The protein below binds the small molecule below.
Small molecule (SMILES): Nc1ccn([C@H]2C[C@H](O[P](=O)(O)OC[C@H]3O[C@@H](n4cnc5c(N)ncnc54)C[C@@H]3O)[C@@H](COP(=O)(O)O)O2)c(=O)n1

Sequence of chain 56.A:
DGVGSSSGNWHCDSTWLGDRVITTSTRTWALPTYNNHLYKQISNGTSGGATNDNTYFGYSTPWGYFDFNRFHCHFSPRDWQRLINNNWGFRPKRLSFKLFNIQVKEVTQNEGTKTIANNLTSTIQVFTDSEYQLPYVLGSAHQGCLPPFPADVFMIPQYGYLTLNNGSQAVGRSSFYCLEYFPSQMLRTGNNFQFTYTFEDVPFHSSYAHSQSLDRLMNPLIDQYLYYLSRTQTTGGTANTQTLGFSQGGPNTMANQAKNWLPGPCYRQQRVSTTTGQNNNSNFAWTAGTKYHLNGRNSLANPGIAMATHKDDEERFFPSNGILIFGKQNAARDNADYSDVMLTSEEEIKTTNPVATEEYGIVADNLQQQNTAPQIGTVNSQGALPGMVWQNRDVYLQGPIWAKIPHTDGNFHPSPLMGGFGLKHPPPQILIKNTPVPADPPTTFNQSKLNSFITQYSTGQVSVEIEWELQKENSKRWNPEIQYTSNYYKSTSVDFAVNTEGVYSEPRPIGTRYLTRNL

Binding-site contacts:
Ligand atom C4 contacts residue ASP201 of chain 8.A at 3.7 Å.
Ligand atom C6 contacts residue GLY422 of chain 8.A at 3.8 Å.
Ligand atom N6 contacts residue SER415 of chain 8.A at 3.6 Å.
Ligand atom N7 contacts residue HIS413 of chain 8.A at 4.1 Å.
Ligand atom N1 contacts residue GLY422 of chain 8.A at 3.0 Å (h-bond).
Ligand atom C8 contacts residue HIS413 of chain 8.A at 3.8 Å.
Ligand atom C5 contacts residue VAL202 of chain 8.A at 3.6 Å (hydrophobic).
Ligand atom C6 contacts residue SER415 of chain 8.A at 4.1 Å.
Ligand atom C2' contacts residue PRO203 of chain 8.A at 3.3 Å (hydrophobic).
Ligand atom C6 contacts residue PRO203 of chain 8.A at 4.0 Å (hydrophobic).
Ligand atom N1 contacts residue VAL202 of chain 8.A at 3.6 Å.
Ligand atom N6 contacts residue PHE421 of chain 8.A at 3.9 Å.
Ligand atom C2' contacts residue HIS413 of chain 8.A at 3.8 Å.
Ligand atom C2 contacts residue VAL202 of chain 8.A at 4.2 Å (hydrophobic).
Ligand atom C2 contacts residue PRO203 of chain 8.A at 3.9 Å (hydrophobic).
Ligand atom C6 contacts residue VAL202 of chain 8.A at 4.2 Å (hydrophobic).
Ligand atom N7 contacts residue ASN392 of chain 8.A at 4.2 Å.
Ligand atom C1' contacts residue PRO203 of chain 8.A at 4.1 Å (hydrophobic).
Ligand atom OP2 contacts residue ASP409 of chain 56.A at 3.2 Å (salt-bridge).
Ligand atom C4 contacts residue VAL202 of chain 8.A at 3.7 Å (hydrophobic).
Ligand atom N3 contacts residue ASP201 of chain 8.A at 4.1 Å.
Ligand atom N7 contacts residue SER415 of chain 8.A at 4.0 Å.
Ligand atom N4 contacts residue ASP201 of chain 8.A at 2.5 Å.
Ligand atom C5 contacts residue PRO203 of chain 8.A at 4.0 Å (hydrophobic).
Ligand atom N1 contacts residue PRO203 of chain 8.A at 4.1 Å.
Ligand atom C4 contacts residue PRO203 of chain 8.A at 4.1 Å (hydrophobic).
Ligand atom N6 contacts residue GLY422 of chain 8.A at 3.4 Å (h-bond).
Ligand atom N7 contacts residue PRO203 of chain 8.A at 4.2 Å.
Ligand atom C5 contacts residue SER415 of chain 8.A at 4.1 Å.
Ligand atom C2' contacts residue PRO414 of chain 8.A at 3.8 Å (hydrophobic).
Ligand atom C5 contacts residue ARG91 of chain 8.A at 4.1 Å.
Ligand atom C5 contacts residue ASP201 of chain 8.A at 4.1 Å.
Ligand atom N6 contacts residue GLY420 of chain 8.A at 3.7 Å.
Ligand atom C5 contacts residue PRO203 of chain 8.A at 3.9 Å (hydrophobic).
Ligand atom N4 contacts residue VAL202 of chain 8.A at 2.9 Å (h-bond).
Ligand atom N3 contacts residue PRO414 of chain 8.A at 4.2 Å.
Ligand atom N1 contacts residue PRO203 of chain 8.A at 3.8 Å.
Ligand atom C6 contacts residue PRO203 of chain 8.A at 4.0 Å (hydrophobic).
Ligand atom C4 contacts residue PRO203 of chain 8.A at 4.2 Å (hydrophobic).
Ligand atom C2 contacts residue GLY422 of chain 8.A at 3.3 Å.

Sequence of chain 8.A:
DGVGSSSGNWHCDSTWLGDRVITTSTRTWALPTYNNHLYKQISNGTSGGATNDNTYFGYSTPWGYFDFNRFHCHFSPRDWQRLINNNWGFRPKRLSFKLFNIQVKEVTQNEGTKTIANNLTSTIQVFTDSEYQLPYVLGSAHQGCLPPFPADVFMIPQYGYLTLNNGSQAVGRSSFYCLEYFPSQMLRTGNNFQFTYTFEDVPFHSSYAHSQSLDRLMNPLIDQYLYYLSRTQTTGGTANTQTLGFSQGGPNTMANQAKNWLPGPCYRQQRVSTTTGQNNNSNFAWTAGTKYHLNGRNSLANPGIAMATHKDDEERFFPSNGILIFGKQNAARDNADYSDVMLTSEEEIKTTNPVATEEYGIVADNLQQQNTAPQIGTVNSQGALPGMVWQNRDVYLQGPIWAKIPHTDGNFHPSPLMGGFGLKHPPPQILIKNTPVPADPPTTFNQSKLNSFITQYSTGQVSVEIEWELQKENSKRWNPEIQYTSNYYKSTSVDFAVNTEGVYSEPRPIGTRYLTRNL